This protein binds this small molecule.
Small molecule (SMILES): CC(=O)N[C@@H]1[C@@H](O)[C@H](O)[C@@H](CO)O[C@H]1O

Sequence of chain 1.B:
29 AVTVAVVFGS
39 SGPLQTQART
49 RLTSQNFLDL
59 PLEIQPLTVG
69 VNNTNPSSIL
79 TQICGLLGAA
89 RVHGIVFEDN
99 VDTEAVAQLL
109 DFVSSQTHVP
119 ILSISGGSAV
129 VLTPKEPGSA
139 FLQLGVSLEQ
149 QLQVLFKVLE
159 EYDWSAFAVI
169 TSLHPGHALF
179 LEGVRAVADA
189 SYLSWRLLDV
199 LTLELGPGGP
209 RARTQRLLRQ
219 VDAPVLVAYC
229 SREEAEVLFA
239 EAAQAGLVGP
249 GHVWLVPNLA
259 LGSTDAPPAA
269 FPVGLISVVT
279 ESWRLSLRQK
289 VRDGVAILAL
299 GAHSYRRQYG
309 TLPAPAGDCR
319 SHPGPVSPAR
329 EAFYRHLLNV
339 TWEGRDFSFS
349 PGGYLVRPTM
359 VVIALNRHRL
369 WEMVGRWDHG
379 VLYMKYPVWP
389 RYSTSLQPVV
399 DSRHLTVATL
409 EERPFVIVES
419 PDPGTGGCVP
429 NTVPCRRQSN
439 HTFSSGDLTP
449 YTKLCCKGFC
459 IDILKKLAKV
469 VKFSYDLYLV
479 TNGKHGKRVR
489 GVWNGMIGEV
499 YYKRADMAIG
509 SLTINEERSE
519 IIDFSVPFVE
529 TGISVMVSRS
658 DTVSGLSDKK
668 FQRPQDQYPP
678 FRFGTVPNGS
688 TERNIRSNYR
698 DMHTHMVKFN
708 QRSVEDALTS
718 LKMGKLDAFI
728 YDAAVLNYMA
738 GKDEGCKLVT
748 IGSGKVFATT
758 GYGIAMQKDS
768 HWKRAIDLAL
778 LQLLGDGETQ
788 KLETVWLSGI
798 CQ

Binding-site contacts:
Ligand atom O6 contacts residue LYS485 of chain 1.B at 3.4 Å (salt-bridge).
Ligand atom C1 contacts residue ASN685 of chain 1.B at 1.4 Å.
Ligand atom C6 contacts residue LYS485 of chain 1.B at 4.5 Å.
Ligand atom C8 contacts residue ARG709 of chain 1.B at 4.0 Å.
Ligand atom N2 contacts residue PRO684 of chain 1.B at 4.5 Å.
Ligand atom O5 contacts residue LYS485 of chain 1.B at 3.9 Å.
Ligand atom C2 contacts residue ASN685 of chain 1.B at 2.5 Å.
Ligand atom C3 contacts residue ASN685 of chain 1.B at 3.8 Å.
Ligand atom O6 contacts residue VAL487 of chain 1.B at 3.6 Å.
Ligand atom N2 contacts residue ASN685 of chain 1.B at 2.9 Å (h-bond).
Ligand atom C8 contacts residue PRO684 of chain 1.B at 4.0 Å (hydrophobic).
Ligand atom C7 contacts residue ASN685 of chain 1.B at 3.7 Å.
Ligand atom C4 contacts residue ASN685 of chain 1.B at 4.2 Å.
Ligand atom O5 contacts residue ASN685 of chain 1.B at 2.4 Å (h-bond).
Ligand atom C5 contacts residue LYS485 of chain 1.B at 4.3 Å.
Ligand atom C5 contacts residue ASN685 of chain 1.B at 3.7 Å.
Ligand atom O7 contacts residue ASN685 of chain 1.B at 4.1 Å.
Ligand atom C1 contacts residue LYS485 of chain 1.B at 4.3 Å.